A small-molecule ligand and the protein it binds are described below.
Small molecule (SMILES): NCCCCN1CCN(CCO)CC1

Sequence of chain 1.A:
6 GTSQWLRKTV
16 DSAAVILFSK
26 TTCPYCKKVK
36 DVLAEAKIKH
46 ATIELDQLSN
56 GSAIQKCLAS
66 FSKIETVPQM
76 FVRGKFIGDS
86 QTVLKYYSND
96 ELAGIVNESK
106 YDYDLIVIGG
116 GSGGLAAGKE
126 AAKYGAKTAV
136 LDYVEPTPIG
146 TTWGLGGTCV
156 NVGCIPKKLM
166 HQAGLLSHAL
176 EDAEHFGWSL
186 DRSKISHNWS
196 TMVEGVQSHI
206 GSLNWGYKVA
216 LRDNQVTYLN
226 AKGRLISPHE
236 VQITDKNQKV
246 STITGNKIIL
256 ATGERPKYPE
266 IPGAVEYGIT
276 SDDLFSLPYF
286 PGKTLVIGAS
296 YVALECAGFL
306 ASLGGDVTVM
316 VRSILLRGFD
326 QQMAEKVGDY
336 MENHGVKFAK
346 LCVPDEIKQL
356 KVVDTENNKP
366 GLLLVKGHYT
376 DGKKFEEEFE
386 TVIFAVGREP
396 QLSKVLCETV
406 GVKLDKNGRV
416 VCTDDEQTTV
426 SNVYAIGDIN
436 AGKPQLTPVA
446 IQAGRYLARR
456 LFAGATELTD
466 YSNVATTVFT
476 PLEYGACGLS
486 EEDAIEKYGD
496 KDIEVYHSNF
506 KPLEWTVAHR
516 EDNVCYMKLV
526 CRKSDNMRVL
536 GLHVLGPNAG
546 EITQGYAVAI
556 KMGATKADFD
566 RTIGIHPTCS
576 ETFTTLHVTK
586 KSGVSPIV

Binding-site contacts:
Ligand atom C9 contacts residue ALA481 of chain 1.A at 3.7 Å (hydrophobic).
Ligand atom O1 contacts residue LEU484 of chain 1.A at 4.1 Å.
Ligand atom C2 contacts residue GLY323 of chain 1.A at 4.0 Å.
Ligand atom C7 contacts residue ARG322 of chain 1.A at 4.0 Å.
Ligand atom C3 contacts residue GLY323 of chain 1.A at 4.5 Å.
Ligand atom C7 contacts residue PHE324 of chain 1.A at 3.9 Å (hydrophobic).
Ligand atom C4 contacts residue GLY323 of chain 1.A at 4.0 Å.
Ligand atom N1 contacts residue GLY323 of chain 1.A at 3.6 Å (h-bond).
Ligand atom C9 contacts residue GLY483 of chain 1.A at 3.2 Å.
Ligand atom C8 contacts residue ARG322 of chain 1.A at 4.1 Å.
Ligand atom C4 contacts residue PHE324 of chain 1.A at 3.7 Å (hydrophobic).
Ligand atom C8 contacts residue PHE324 of chain 1.A at 3.5 Å (hydrophobic).
Ligand atom C7 contacts residue GLY323 of chain 1.A at 4.1 Å.
Ligand atom O1 contacts residue GLY483 of chain 1.A at 2.7 Å (h-bond).
Ligand atom O1 contacts residue HIS538 of chain 1.A at 3.7 Å.
Ligand atom C9 contacts residue THR471 of chain 1.A at 4.2 Å.
Ligand atom C6 contacts residue GLY483 of chain 1.A at 3.3 Å.
Ligand atom O1 contacts residue SER485 of chain 1.A at 3.9 Å.
Ligand atom O1 contacts residue ALA481 of chain 1.A at 4.0 Å.
Ligand atom C2 contacts residue PHE324 of chain 1.A at 3.4 Å (hydrophobic).
Ligand atom C1 contacts residue GLY323 of chain 1.A at 4.3 Å.